Binding-site contacts:
Ligand atom NH1 contacts residue GLU64 of chain 1.C at 3.1 Å (salt-bridge).
Ligand atom CA contacts residue TYR8 of chain 1.C at 3.4 Å (hydrophobic).
Ligand atom CD1 contacts residue THR97 of chain 1.A at 3.4 Å.
Ligand atom CE1 contacts residue ARG98 of chain 1.B at 3.4 Å.
Ligand atom OXT contacts residue LYS147 of chain 1.C at 2.0 Å (salt-bridge).
Ligand atom CB contacts residue THR144 of chain 1.C at 3.2 Å.
Ligand atom CB contacts residue GLU64 of chain 1.C at 3.2 Å.
Ligand atom NH1 contacts residue GLY98 of chain 1.A at 2.3 Å (h-bond).
Ligand atom CB contacts residue HIS71 of chain 1.C at 3.3 Å.
Ligand atom OG1 contacts residue HIS71 of chain 1.C at 2.9 Å (h-bond).
Ligand atom CG contacts residue TYR172 of chain 1.C at 3.3 Å (hydrophobic).
Ligand atom CD1 contacts residue ARG98 of chain 1.B at 3.1 Å.
Ligand atom CA contacts residue ARG98 of chain 1.B at 3.4 Å.
Ligand atom CZ contacts residue GLU63 of chain 1.C at 3.1 Å.
Ligand atom CD1 contacts residue ASN78 of chain 1.C at 3.1 Å.
Ligand atom O contacts residue TYR85 of chain 1.C at 3.1 Å (h-bond).
Ligand atom CE3 contacts residue ASN78 of chain 1.C at 3.1 Å.
Ligand atom N contacts residue ARG98 of chain 1.B at 3.2 Å (salt-bridge).
Ligand atom C contacts residue LYS147 of chain 1.C at 3.2 Å.
Ligand atom N contacts residue TYR8 of chain 1.C at 3.4 Å (h-bond).
Ligand atom CD1 contacts residue TRP148 of chain 1.C at 3.4 Å (hydrophobic).
Ligand atom N contacts residue TYR172 of chain 1.C at 3.3 Å (h-bond).
Ligand atom N contacts residue LYS67 of chain 1.C at 3.3 Å (salt-bridge).
Ligand atom CD2 contacts residue ASN78 of chain 1.C at 3.0 Å.
Ligand atom NE1 contacts residue ASN78 of chain 1.C at 3.2 Å (h-bond).
Ligand atom OG1 contacts residue THR74 of chain 1.C at 3.4 Å.
Ligand atom CG contacts residue TYR160 of chain 1.C at 3.4 Å (hydrophobic).
Ligand atom CG contacts residue ASN78 of chain 1.C at 3.1 Å.
Ligand atom CA contacts residue TYR160 of chain 1.C at 3.4 Å (hydrophobic).
Ligand atom O contacts residue LYS67 of chain 1.C at 2.7 Å (salt-bridge).
Ligand atom N contacts residue GLU64 of chain 1.C at 2.9 Å (salt-bridge).
Ligand atom O contacts residue TRP148 of chain 1.C at 3.2 Å.
Ligand atom O contacts residue TRP148 of chain 1.C at 2.7 Å (h-bond).
Ligand atom CZ contacts residue GLU64 of chain 1.C at 3.4 Å.
Ligand atom CB contacts residue ASN78 of chain 1.C at 3.2 Å.
Ligand atom NH2 contacts residue GLU63 of chain 1.C at 2.4 Å (salt-bridge).
Ligand atom NH1 contacts residue GLU63 of chain 1.C at 3.2 Å (salt-bridge).
Ligand atom O contacts residue ILE81 of chain 1.C at 3.3 Å.
Ligand atom NH1 contacts residue LYS67 of chain 1.C at 3.3 Å (salt-bridge).
Ligand atom CE2 contacts residue ASN78 of chain 1.C at 3.3 Å.

Sequence of chain 1.A:
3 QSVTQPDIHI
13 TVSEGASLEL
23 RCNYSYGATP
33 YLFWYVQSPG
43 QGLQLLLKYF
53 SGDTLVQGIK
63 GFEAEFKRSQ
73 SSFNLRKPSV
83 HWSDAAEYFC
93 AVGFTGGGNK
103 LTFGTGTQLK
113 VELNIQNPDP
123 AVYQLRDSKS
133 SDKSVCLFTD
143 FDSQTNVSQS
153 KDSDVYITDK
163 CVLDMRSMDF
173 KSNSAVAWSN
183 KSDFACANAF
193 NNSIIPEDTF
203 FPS

This protein binds this small molecule.
Small molecule (SMILES): CC(C)C[C@H](NC(=O)[C@@H]1CCCN1C(=O)[C@H](Cc1ccccc1)NC(=O)[C@@H](N)CCCN=C(N)N)C(=O)N[C@H](C(=O)N[C@@H](Cc1ccccc1)C(=O)NCC(=O)N[C@@H](CC1=CN=C2C=CC=CC12)C(=O)O)[C@@H](C)O

Sequence of chain 1.C:
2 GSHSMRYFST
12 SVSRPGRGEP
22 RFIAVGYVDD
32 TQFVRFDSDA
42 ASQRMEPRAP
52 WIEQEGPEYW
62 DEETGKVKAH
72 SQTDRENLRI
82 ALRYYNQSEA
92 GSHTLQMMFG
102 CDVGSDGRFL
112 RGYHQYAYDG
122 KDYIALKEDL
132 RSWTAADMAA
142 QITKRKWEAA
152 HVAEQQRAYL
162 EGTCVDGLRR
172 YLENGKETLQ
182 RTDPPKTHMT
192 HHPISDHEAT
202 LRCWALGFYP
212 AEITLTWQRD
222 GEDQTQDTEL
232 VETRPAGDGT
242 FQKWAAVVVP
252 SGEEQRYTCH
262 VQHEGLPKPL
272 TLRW

Sequence of chain 1.B:
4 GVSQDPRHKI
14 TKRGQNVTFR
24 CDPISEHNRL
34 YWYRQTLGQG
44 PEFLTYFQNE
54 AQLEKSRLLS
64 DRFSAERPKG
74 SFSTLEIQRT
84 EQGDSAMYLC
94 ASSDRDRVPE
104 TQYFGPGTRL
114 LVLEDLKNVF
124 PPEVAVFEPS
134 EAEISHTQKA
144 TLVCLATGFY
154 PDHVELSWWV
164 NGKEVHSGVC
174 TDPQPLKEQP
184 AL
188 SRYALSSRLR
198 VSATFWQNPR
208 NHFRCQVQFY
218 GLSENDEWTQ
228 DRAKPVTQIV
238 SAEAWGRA